A small-molecule ligand and the protein it binds are described below.
Small molecule (SMILES): OC[C@H]1O[C@@H](O[C@@H]2[C@@H](O)[C@H](O)O[C@H](CO)[C@H]2O)[C@H](O)[C@@H](O)[C@@H]1O

Binding-site contacts:
Ligand atom O5 contacts residue ARG178 of chain 1.A at 4.1 Å.
Ligand atom C3 contacts residue TRP42 of chain 1.A at 4.1 Å (hydrophobic).
Ligand atom C6 contacts residue TRP42 of chain 1.A at 3.8 Å (hydrophobic).
Ligand atom C3 contacts residue THR66 of chain 1.A at 3.9 Å.
Ligand atom C5 contacts residue THR67 of chain 1.A at 4.3 Å.
Ligand atom O2 contacts residue GLY296 of chain 1.A at 4.0 Å.
Ligand atom O3 contacts residue THR67 of chain 1.A at 4.3 Å.
Ligand atom C1 contacts residue GLU118 of chain 1.A at 3.9 Å.
Ligand atom C6 contacts residue TRP68 of chain 1.A at 3.4 Å (hydrophobic).
Ligand atom O4 contacts residue TRP42 of chain 1.A at 3.5 Å.
Ligand atom C4 contacts residue THR67 of chain 1.A at 3.4 Å.
Ligand atom C2 contacts residue ARG178 of chain 1.A at 3.9 Å.
Ligand atom C3 contacts residue GLU118 of chain 1.A at 4.0 Å.
Ligand atom C3 contacts residue GLY65 of chain 1.A at 4.2 Å.
Ligand atom O6 contacts residue THR67 of chain 1.A at 3.8 Å.
Ligand atom O3 contacts residue GLY297 of chain 1.A at 3.1 Å (h-bond).
Ligand atom C2 contacts residue GLU118 of chain 1.A at 3.4 Å.
Ligand atom O2 contacts residue GLY297 of chain 1.A at 2.9 Å (h-bond).
Ligand atom C2 contacts residue GLY297 of chain 1.A at 3.9 Å.
Ligand atom C4 contacts residue GLY65 of chain 1.A at 4.0 Å.
Ligand atom O2 contacts residue GLU118 of chain 1.A at 2.7 Å (salt-bridge).
Ligand atom C6 contacts residue THR67 of chain 1.A at 3.9 Å.
Ligand atom C4 contacts residue ARG178 of chain 1.A at 4.1 Å.
Ligand atom O3 contacts residue GLY296 of chain 1.A at 3.2 Å.
Ligand atom O3 contacts residue THR66 of chain 1.A at 2.8 Å (h-bond).
Ligand atom O3 contacts residue GLU118 of chain 1.A at 3.2 Å (salt-bridge).
Ligand atom C5 contacts residue TRP42 of chain 1.A at 3.6 Å (hydrophobic).
Ligand atom O5 contacts residue TRP42 of chain 1.A at 4.1 Å.
Ligand atom O2 contacts residue MET334 of chain 1.A at 3.6 Å.
Ligand atom O4 contacts residue THR66 of chain 1.A at 3.3 Å (h-bond).
Ligand atom C1 contacts residue TRP42 of chain 1.A at 4.1 Å (hydrophobic).
Ligand atom C4 contacts residue TRP42 of chain 1.A at 4.2 Å (hydrophobic).
Ligand atom O6 contacts residue ARG178 of chain 1.A at 3.2 Å (salt-bridge).
Ligand atom O6 contacts residue TRP68 of chain 1.A at 4.0 Å.
Ligand atom C4 contacts residue GLY297 of chain 1.A at 4.3 Å.
Ligand atom O4 contacts residue GLY65 of chain 1.A at 3.1 Å.
Ligand atom C3 contacts residue GLY297 of chain 1.A at 3.2 Å.
Ligand atom O4 contacts residue THR67 of chain 1.A at 2.6 Å (h-bond).
Ligand atom O4 contacts residue GLY297 of chain 1.A at 4.2 Å.
Ligand atom C5 contacts residue GLY65 of chain 1.A at 4.1 Å.

Sequence of chain 1.A:
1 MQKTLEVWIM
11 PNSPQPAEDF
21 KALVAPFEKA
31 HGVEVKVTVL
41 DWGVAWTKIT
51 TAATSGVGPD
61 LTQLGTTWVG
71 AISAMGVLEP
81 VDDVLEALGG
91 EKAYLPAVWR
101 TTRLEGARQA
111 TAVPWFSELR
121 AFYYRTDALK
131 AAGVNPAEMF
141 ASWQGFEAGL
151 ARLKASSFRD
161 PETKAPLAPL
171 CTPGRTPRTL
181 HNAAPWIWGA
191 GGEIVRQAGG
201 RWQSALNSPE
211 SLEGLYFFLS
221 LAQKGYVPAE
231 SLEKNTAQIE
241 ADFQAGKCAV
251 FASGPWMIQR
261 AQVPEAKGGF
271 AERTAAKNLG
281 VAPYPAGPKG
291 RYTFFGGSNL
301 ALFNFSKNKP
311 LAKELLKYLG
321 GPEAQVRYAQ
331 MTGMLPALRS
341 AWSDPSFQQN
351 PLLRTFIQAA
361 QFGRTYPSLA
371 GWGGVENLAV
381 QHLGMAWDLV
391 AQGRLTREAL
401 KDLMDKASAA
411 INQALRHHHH